Sequence of chain 1.A:
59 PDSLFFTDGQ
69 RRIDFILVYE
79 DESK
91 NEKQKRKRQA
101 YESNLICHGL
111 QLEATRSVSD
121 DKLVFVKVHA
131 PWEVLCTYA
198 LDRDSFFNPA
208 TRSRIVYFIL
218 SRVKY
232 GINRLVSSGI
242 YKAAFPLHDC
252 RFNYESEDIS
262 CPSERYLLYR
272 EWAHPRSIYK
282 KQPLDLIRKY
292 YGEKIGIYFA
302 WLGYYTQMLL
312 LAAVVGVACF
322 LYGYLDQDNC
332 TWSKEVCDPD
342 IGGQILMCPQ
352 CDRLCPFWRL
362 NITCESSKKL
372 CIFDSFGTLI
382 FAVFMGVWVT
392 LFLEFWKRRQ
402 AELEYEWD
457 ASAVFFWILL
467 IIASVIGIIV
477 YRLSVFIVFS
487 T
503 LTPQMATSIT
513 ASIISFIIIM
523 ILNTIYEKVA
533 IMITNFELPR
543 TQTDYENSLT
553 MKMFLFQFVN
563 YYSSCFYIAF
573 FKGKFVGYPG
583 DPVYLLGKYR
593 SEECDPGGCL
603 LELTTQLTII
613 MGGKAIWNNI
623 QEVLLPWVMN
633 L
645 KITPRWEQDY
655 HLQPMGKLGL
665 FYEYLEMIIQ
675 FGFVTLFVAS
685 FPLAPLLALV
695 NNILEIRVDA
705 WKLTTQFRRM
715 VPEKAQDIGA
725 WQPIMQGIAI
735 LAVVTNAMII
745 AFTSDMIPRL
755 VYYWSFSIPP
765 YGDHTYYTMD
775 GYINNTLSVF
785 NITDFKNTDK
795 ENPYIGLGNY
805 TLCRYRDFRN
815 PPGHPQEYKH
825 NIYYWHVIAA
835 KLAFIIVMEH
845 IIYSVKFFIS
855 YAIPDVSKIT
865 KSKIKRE

The protein below binds the small molecule below.
Small molecule (SMILES): CC(=O)N[C@@H]1[C@@H](O)[C@H](O)[C@@H](CO)O[C@H]1O

Binding-site contacts:
Ligand atom O5 contacts residue ASN778 of chain 1.A at 2.4 Å (h-bond).
Ligand atom C7 contacts residue ASN778 of chain 1.A at 4.1 Å.
Ligand atom C2 contacts residue ASN778 of chain 1.A at 2.5 Å.
Ligand atom C3 contacts residue ASN778 of chain 1.A at 3.8 Å.
Ligand atom C5 contacts residue ASN778 of chain 1.A at 3.7 Å.
Ligand atom N2 contacts residue ASN778 of chain 1.A at 2.9 Å (h-bond).
Ligand atom C4 contacts residue ASN778 of chain 1.A at 4.2 Å.
Ligand atom O5 contacts residue ARG808 of chain 1.A at 4.0 Å.
Ligand atom C1 contacts residue ASN778 of chain 1.A at 1.4 Å.
Ligand atom C1 contacts residue ARG808 of chain 1.A at 4.2 Å.
Ligand atom C1 contacts residue ASN779 of chain 1.A at 4.5 Å.